Binding-site contacts:
Ligand atom C7 contacts residue ASN279 of chain 1.A at 3.7 Å.
Ligand atom O6 contacts residue LYS555 of chain 1.C at 4.2 Å.
Ligand atom C7 contacts residue ASN277 of chain 1.A at 4.4 Å.
Ligand atom O7 contacts residue ASN279 of chain 1.A at 4.5 Å.
Ligand atom O5 contacts residue LYS555 of chain 1.C at 3.3 Å (salt-bridge).
Ligand atom C5 contacts residue ASN279 of chain 1.A at 3.7 Å.
Ligand atom C2 contacts residue ASN279 of chain 1.A at 2.5 Å.
Ligand atom C4 contacts residue ASN279 of chain 1.A at 4.2 Å.
Ligand atom C7 contacts residue GLU278 of chain 1.A at 4.2 Å.
Ligand atom C8 contacts residue ASN279 of chain 1.A at 4.1 Å.
Ligand atom C3 contacts residue ASN279 of chain 1.A at 3.8 Å.
Ligand atom O7 contacts residue ASN277 of chain 1.A at 4.2 Å.
Ligand atom C1 contacts residue ASN279 of chain 1.A at 1.4 Å.
Ligand atom C1 contacts residue LYS555 of chain 1.C at 3.6 Å.
Ligand atom N2 contacts residue ASN279 of chain 1.A at 2.9 Å (h-bond).
Ligand atom C5 contacts residue LYS555 of chain 1.C at 3.4 Å.
Ligand atom C8 contacts residue ASN277 of chain 1.A at 4.0 Å.
Ligand atom O5 contacts residue ASN279 of chain 1.A at 2.4 Å (h-bond).
Ligand atom O7 contacts residue GLU278 of chain 1.A at 3.4 Å.
Ligand atom N2 contacts residue GLU278 of chain 1.A at 4.3 Å.
Ligand atom C6 contacts residue LYS555 of chain 1.C at 3.9 Å.

Sequence of chain 1.A:
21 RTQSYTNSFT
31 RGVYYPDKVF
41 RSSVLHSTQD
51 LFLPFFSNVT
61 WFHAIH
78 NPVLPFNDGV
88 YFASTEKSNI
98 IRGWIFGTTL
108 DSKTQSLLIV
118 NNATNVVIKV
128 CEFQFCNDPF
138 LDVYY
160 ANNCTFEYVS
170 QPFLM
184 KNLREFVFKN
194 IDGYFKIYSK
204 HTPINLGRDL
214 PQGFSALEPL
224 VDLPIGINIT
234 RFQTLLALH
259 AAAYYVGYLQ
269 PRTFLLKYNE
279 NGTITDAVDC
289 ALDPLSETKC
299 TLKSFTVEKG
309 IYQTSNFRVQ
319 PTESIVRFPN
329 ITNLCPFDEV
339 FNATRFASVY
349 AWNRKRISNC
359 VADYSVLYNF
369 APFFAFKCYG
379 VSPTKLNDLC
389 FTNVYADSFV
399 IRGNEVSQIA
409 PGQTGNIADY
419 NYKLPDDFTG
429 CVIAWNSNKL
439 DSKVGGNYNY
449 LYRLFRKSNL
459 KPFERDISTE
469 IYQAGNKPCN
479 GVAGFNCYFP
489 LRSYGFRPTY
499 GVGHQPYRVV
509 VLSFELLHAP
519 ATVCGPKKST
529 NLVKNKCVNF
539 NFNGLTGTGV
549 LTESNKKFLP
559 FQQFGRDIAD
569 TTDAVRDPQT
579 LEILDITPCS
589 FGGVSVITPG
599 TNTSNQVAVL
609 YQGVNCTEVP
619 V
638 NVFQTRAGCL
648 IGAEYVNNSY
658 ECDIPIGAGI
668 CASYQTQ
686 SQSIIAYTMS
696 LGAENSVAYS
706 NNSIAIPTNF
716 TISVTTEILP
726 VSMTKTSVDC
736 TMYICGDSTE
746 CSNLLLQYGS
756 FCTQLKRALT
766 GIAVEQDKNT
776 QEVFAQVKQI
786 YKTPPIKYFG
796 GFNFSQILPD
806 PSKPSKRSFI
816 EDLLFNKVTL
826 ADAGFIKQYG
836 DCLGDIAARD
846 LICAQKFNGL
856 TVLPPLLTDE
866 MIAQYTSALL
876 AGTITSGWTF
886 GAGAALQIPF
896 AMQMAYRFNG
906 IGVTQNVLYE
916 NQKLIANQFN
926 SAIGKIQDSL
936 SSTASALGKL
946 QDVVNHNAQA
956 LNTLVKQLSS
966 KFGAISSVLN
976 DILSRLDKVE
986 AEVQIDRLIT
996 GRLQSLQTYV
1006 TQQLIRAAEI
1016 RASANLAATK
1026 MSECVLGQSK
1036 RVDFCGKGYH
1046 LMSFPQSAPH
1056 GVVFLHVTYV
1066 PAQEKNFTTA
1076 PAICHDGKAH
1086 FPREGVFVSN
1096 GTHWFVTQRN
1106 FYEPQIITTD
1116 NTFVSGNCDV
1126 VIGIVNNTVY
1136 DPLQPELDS

A small-molecule ligand and the protein it binds are described below.
Small molecule (SMILES): CC(=O)N[C@@H]1[C@@H](O)[C@H](O)[C@@H](CO)O[C@H]1O

Sequence of chain 1.C:
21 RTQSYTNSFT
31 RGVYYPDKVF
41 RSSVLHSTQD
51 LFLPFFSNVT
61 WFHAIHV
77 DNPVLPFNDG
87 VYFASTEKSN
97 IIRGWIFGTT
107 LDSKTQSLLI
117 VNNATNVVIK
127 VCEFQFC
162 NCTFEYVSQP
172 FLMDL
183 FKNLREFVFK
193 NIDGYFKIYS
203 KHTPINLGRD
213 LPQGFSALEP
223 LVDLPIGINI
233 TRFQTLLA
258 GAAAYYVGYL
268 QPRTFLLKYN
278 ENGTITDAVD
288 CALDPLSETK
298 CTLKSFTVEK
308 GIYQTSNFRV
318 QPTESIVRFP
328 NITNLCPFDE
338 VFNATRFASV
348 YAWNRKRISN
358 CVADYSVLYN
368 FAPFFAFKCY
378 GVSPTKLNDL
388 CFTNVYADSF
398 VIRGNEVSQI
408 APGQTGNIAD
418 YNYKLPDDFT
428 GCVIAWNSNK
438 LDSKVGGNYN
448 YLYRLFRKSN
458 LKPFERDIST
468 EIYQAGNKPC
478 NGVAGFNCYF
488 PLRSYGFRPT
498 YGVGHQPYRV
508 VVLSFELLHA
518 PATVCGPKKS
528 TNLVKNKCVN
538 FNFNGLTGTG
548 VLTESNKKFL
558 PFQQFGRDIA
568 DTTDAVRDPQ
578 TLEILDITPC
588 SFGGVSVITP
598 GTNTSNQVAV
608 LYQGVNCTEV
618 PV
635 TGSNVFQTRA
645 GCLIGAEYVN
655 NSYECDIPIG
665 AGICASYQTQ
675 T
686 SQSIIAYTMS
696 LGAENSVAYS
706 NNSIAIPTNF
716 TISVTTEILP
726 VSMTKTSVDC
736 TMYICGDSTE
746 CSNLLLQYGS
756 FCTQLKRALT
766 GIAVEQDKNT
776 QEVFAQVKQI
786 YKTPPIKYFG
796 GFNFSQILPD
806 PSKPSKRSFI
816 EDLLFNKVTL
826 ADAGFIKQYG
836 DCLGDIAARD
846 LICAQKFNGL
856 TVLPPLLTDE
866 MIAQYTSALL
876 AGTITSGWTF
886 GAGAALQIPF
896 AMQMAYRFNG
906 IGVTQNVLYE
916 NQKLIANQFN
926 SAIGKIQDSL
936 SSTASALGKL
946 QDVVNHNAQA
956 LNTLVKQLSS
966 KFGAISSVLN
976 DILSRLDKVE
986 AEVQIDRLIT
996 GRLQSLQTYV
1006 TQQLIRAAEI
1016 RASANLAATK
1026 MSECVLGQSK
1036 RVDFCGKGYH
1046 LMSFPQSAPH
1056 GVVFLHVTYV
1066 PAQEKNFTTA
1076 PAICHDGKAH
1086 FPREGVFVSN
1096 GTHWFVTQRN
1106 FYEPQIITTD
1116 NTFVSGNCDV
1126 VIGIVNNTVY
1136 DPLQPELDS